Binding-site contacts:
Ligand atom CAV contacts residue LEU103 of chain 1.A at 3.9 Å (hydrophobic).
Ligand atom NAN contacts residue TYR102 of chain 1.A at 3.6 Å.
Ligand atom N3 contacts residue CD1 of chain 1.F at 2.4 Å.
Ligand atom NAN contacts residue LEU103 of chain 1.A at 3.0 Å (h-bond).
Ligand atom C2 contacts residue CD1 of chain 1.F at 3.2 Å.
Ligand atom NAQ contacts residue CD1 of chain 1.F at 3.2 Å.
Ligand atom N1 contacts residue LEU152 of chain 1.A at 3.6 Å.
Ligand atom C4 contacts residue CD1 of chain 1.F at 3.3 Å.
Ligand atom C6 contacts residue ILE31 of chain 1.A at 3.8 Å (hydrophobic).
Ligand atom NAS contacts residue TYR102 of chain 1.A at 3.8 Å.
Ligand atom CAV contacts residue LEU152 of chain 1.A at 3.7 Å (hydrophobic).
Ligand atom NAR contacts residue ILE31 of chain 1.A at 3.7 Å.
Ligand atom NAS contacts residue LEU152 of chain 1.A at 3.9 Å.
Ligand atom CAI contacts residue GLY106 of chain 1.A at 3.7 Å.
Ligand atom CAD contacts residue TYR102 of chain 1.A at 3.7 Å (hydrophobic).
Ligand atom CAX contacts residue ALA52 of chain 1.A at 3.6 Å (hydrophobic).
Ligand atom CAL contacts residue ALA162 of chain 1.A at 3.8 Å (hydrophobic).
Ligand atom CAE contacts residue ALA149 of chain 1.A at 3.5 Å (hydrophobic).
Ligand atom CBB contacts residue ALA52 of chain 1.A at 3.9 Å (hydrophobic).
Ligand atom CAE contacts residue ASN150 of chain 1.A at 3.6 Å.
Ligand atom NAN contacts residue GLU101 of chain 1.A at 3.5 Å (salt-bridge).
Ligand atom CAX contacts residue GLU101 of chain 1.A at 3.7 Å.
Ligand atom CAX contacts residue LEU152 of chain 1.A at 3.7 Å (hydrophobic).
Ligand atom NAA contacts residue LYS54 of chain 1.A at 3.6 Å.
Ligand atom CAM contacts residue MET100 of chain 1.A at 3.3 Å (hydrophobic).
Ligand atom NAS contacts residue GLU101 of chain 1.A at 2.7 Å (salt-bridge).
Ligand atom CAC contacts residue GLY106 of chain 1.A at 3.8 Å.
Ligand atom CAI contacts residue ASP110 of chain 1.A at 3.2 Å.
Ligand atom NAS contacts residue ALA52 of chain 1.A at 3.5 Å.
Ligand atom CAJ contacts residue TYR102 of chain 1.A at 3.8 Å (hydrophobic).
Ligand atom NAS contacts residue LEU103 of chain 1.A at 3.6 Å.
Ligand atom C4 contacts residue ASP110 of chain 1.A at 3.6 Å.
Ligand atom CAI contacts residue CD1 of chain 1.F at 3.4 Å.
Ligand atom C2 contacts residue LEU152 of chain 1.A at 3.9 Å (hydrophobic).
Ligand atom CAK contacts residue LEU152 of chain 1.A at 3.6 Å (hydrophobic).
Ligand atom C6 contacts residue LEU103 of chain 1.A at 3.9 Å (hydrophobic).
Ligand atom CAG contacts residue ALA149 of chain 1.A at 3.1 Å (hydrophobic).
Ligand atom NAR contacts residue LEU103 of chain 1.A at 3.2 Å (h-bond).
Ligand atom N3 contacts residue ASP110 of chain 1.A at 3.2 Å (salt-bridge).
Ligand atom CAJ contacts residue LEU103 of chain 1.A at 3.2 Å (hydrophobic).

This small molecule binds to this protein.
Small molecule (SMILES): N#CCC1C=CC(=Nc2nc(Nc3cc(C4CC4)[nH]n3)c3ccccc3n2)C=C1

Sequence of chain 1.A:
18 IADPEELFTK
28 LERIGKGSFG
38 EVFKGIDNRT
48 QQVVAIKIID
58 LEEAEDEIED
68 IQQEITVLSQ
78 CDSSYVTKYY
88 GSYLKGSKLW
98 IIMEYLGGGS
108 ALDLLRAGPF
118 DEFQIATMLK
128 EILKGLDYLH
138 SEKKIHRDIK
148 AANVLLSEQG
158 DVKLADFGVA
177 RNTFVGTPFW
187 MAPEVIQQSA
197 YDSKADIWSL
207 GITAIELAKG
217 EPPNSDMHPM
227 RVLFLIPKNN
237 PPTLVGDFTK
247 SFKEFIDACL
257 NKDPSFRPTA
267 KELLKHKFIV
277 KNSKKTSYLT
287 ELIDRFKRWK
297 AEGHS